A protein and the small-molecule ligand that binds it are described below.
Small molecule (SMILES): O=C(NCc1ccccc1)c1cccc(O[C@H]2O[C@H](CO)[C@H](O)[C@H](O)[C@H]2O)c1

Binding-site contacts:
Ligand atom C4 contacts residue GLU51 of chain 1.H at 3.5 Å.
Ligand atom O4 contacts residue GLN56 of chain 1.H at 3.3 Å.
Ligand atom O3 contacts residue GLU51 of chain 1.H at 4.1 Å.
Ligand atom C6 contacts residue GLN56 of chain 1.H at 3.9 Å.
Ligand atom C2B contacts residue GLU11 of chain 1.H at 3.9 Å.
Ligand atom O3 contacts residue TRP88 of chain 1.H at 3.6 Å.
Ligand atom O6 contacts residue GLN56 of chain 1.H at 3.6 Å (h-bond).
Ligand atom O6 contacts residue TRP88 of chain 1.H at 3.8 Å.
Ligand atom O6 contacts residue HIS57 of chain 1.H at 3.6 Å.
Ligand atom C6 contacts residue GLN61 of chain 1.H at 4.0 Å.
Ligand atom C5 contacts residue TRP88 of chain 1.H at 3.7 Å (hydrophobic).
Ligand atom O1' contacts residue ARG13 of chain 1.H at 3.5 Å (salt-bridge).
Ligand atom C6 contacts residue HIS57 of chain 1.H at 3.4 Å.
Ligand atom O3 contacts residue ASN90 of chain 1.H at 2.7 Å (h-bond).
Ligand atom C3 contacts residue LYS91 of chain 1.H at 3.8 Å.
Ligand atom N1' contacts residue TYR12 of chain 1.H at 3.5 Å.
Ligand atom C3 contacts residue ASN90 of chain 1.H at 3.7 Å.
Ligand atom C4 contacts residue LYS91 of chain 1.H at 3.9 Å.
Ligand atom O1 contacts residue TRP88 of chain 1.H at 3.9 Å.
Ligand atom O1' contacts residue TYR12 of chain 1.H at 3.8 Å.
Ligand atom O5 contacts residue GLN56 of chain 1.H at 3.6 Å.
Ligand atom C3B contacts residue ARG13 of chain 1.H at 3.6 Å.
Ligand atom C1B contacts residue GLU11 of chain 1.H at 3.6 Å.
Ligand atom C4 contacts residue TRP88 of chain 1.H at 3.6 Å (hydrophobic).
Ligand atom C3 contacts residue TRP88 of chain 1.H at 3.5 Å (hydrophobic).
Ligand atom C2 contacts residue ASN90 of chain 1.H at 3.9 Å.
Ligand atom O2 contacts residue ASN90 of chain 1.H at 2.8 Å (h-bond).
Ligand atom O4 contacts residue LYS91 of chain 1.H at 3.0 Å (salt-bridge).
Ligand atom C4B contacts residue ARG13 of chain 1.H at 2.8 Å.
Ligand atom C3B contacts residue GLU11 of chain 1.H at 3.4 Å.
Ligand atom C5 contacts residue GLN56 of chain 1.H at 4.2 Å.
Ligand atom C2' contacts residue GLN56 of chain 1.H at 4.0 Å.
Ligand atom C6 contacts residue TRP88 of chain 1.H at 3.8 Å (hydrophobic).
Ligand atom C7' contacts residue TYR12 of chain 1.H at 3.6 Å (hydrophobic).
Ligand atom O4 contacts residue GLU51 of chain 1.H at 2.6 Å (salt-bridge).
Ligand atom O6 contacts residue GLN61 of chain 1.H at 3.0 Å (h-bond).
Ligand atom O3 contacts residue LYS91 of chain 1.H at 3.0 Å (salt-bridge).
Ligand atom C1B contacts residue TYR12 of chain 1.H at 3.6 Å (hydrophobic).
Ligand atom C5B contacts residue ARG13 of chain 1.H at 3.6 Å.
Ligand atom C2 contacts residue LYS91 of chain 1.H at 3.7 Å.

Sequence of chain 1.H:
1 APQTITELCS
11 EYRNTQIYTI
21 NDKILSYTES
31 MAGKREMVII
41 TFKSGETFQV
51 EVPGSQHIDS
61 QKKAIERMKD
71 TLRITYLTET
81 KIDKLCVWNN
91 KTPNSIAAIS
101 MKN